Binding-site contacts:
Ligand atom C8 contacts residue PHE184 of chain 1.B at 3.7 Å (hydrophobic).
Ligand atom O6 contacts residue GLN270 of chain 1.B at 3.8 Å.
Ligand atom O4 contacts residue GLU294 of chain 1.B at 4.3 Å.
Ligand atom N2 contacts residue GLU294 of chain 1.B at 4.5 Å.
Ligand atom N2 contacts residue ASN181 of chain 1.B at 2.8 Å (h-bond).
Ligand atom N2 contacts residue GLU271 of chain 1.B at 4.3 Å.
Ligand atom C1 contacts residue GLU271 of chain 1.B at 4.4 Å.
Ligand atom O7 contacts residue ASN234 of chain 1.B at 3.9 Å.
Ligand atom C4 contacts residue ASN181 of chain 1.B at 4.2 Å.
Ligand atom O6 contacts residue GLU271 of chain 1.B at 2.5 Å (salt-bridge).
Ligand atom C3 contacts residue ASN181 of chain 1.B at 3.8 Å.
Ligand atom C6 contacts residue GLU271 of chain 1.B at 3.1 Å.
Ligand atom C3 contacts residue THR183 of chain 1.B at 3.8 Å.
Ligand atom C3 contacts residue GLU294 of chain 1.B at 3.8 Å.
Ligand atom C5 contacts residue GLU271 of chain 1.B at 4.5 Å.
Ligand atom C8 contacts residue ASN234 of chain 1.B at 3.5 Å.
Ligand atom C2 contacts residue ASN181 of chain 1.B at 2.4 Å.
Ligand atom C1 contacts residue GLN270 of chain 1.B at 4.2 Å.
Ligand atom C8 contacts residue TYR292 of chain 1.B at 3.5 Å (hydrophobic).
Ligand atom C7 contacts residue ASN181 of chain 1.B at 3.5 Å.
Ligand atom O5 contacts residue GLN270 of chain 1.B at 3.5 Å.
Ligand atom C1 contacts residue ASN181 of chain 1.B at 1.4 Å.
Ligand atom C1 contacts residue THR183 of chain 1.B at 3.2 Å.
Ligand atom C4 contacts residue THR183 of chain 1.B at 4.2 Å.
Ligand atom C7 contacts residue ASN234 of chain 1.B at 4.2 Å.
Ligand atom O3 contacts residue GLU294 of chain 1.B at 4.1 Å.
Ligand atom O7 contacts residue THR183 of chain 1.B at 4.2 Å.
Ligand atom O5 contacts residue ASN181 of chain 1.B at 2.4 Å (h-bond).
Ligand atom C5 contacts residue ASN181 of chain 1.B at 3.7 Å.
Ligand atom O7 contacts residue ASN181 of chain 1.B at 3.8 Å.
Ligand atom C2 contacts residue THR183 of chain 1.B at 3.8 Å.
Ligand atom O5 contacts residue THR183 of chain 1.B at 3.8 Å.
Ligand atom C5 contacts residue THR183 of chain 1.B at 3.6 Å.
Ligand atom N2 contacts residue THR183 of chain 1.B at 3.9 Å.
Ligand atom C5 contacts residue GLN270 of chain 1.B at 4.4 Å.
Ligand atom C6 contacts residue GLN270 of chain 1.B at 4.0 Å.

This protein binds this small molecule.
Small molecule (SMILES): CC(=O)N[C@H]1[C@H](O[C@H]2[C@H](O)[C@@H](NC(C)=O)CO[C@@H]2CO)O[C@H](CO)[C@@H](O)[C@@H]1O

Sequence of chain 1.B:
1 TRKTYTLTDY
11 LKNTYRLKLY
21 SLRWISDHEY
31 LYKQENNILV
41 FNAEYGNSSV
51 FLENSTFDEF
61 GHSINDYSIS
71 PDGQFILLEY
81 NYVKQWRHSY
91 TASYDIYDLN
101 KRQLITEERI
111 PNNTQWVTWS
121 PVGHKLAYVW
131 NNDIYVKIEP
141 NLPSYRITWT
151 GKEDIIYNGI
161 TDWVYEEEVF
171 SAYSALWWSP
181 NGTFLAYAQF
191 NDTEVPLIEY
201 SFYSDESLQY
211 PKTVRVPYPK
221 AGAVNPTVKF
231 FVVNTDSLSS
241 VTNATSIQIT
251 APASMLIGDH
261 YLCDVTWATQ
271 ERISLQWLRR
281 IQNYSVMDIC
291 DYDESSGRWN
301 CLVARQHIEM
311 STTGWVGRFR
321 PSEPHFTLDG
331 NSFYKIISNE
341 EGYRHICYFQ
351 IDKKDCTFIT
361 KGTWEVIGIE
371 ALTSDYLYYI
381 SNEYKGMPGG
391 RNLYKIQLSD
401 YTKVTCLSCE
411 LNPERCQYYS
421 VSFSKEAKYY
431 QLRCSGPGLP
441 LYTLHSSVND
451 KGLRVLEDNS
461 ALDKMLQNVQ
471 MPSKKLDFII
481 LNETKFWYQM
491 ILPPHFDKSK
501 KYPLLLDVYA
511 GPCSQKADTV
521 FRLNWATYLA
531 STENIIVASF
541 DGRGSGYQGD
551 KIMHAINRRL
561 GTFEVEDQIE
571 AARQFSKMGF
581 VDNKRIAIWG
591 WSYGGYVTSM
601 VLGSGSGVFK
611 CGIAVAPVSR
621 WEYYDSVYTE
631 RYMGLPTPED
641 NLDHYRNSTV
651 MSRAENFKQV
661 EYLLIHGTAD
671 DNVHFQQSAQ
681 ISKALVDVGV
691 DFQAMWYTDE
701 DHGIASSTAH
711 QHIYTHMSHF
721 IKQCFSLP